Binding-site contacts:
Ligand atom C5 contacts residue VAL31 of chain 56.D at 4.2 Å (hydrophobic).
Ligand atom C7 contacts residue ASN69 of chain 56.D at 3.8 Å.
Ligand atom O1 contacts residue VAL31 of chain 56.D at 3.4 Å (h-bond).
Ligand atom O1 contacts residue MET33 of chain 56.D at 3.9 Å.
Ligand atom C1 contacts residue VAL31 of chain 56.D at 4.3 Å (hydrophobic).
Ligand atom O3 contacts residue VAL31 of chain 56.D at 3.6 Å.
Ligand atom C2 contacts residue VAL31 of chain 56.D at 4.0 Å (hydrophobic).
Ligand atom C7 contacts residue SER70 of chain 56.D at 4.4 Å.
Ligand atom O3 contacts residue NAG1 of chain 56.X at 2.6 Å (h-bond).
Ligand atom C2 contacts residue ASN69 of chain 56.D at 4.2 Å.
Ligand atom C6 contacts residue NAG1 of chain 56.X at 4.3 Å.
Ligand atom C8 contacts residue SER70 of chain 56.D at 3.7 Å.
Ligand atom O1 contacts residue ASN69 of chain 56.D at 2.1 Å (h-bond).
Ligand atom N2 contacts residue VAL31 of chain 56.D at 4.0 Å.
Ligand atom O4 contacts residue VAL31 of chain 56.D at 3.3 Å.
Ligand atom C3 contacts residue NAG1 of chain 56.X at 3.7 Å.
Ligand atom C3 contacts residue VAL31 of chain 56.D at 3.0 Å (hydrophobic).
Ligand atom C4 contacts residue NAG1 of chain 56.X at 3.2 Å.
Ligand atom O6 contacts residue NAG1 of chain 56.X at 3.0 Å.
Ligand atom C5 contacts residue ASN69 of chain 56.D at 3.7 Å.
Ligand atom O5 contacts residue MET33 of chain 56.D at 4.2 Å.
Ligand atom O5 contacts residue ASN69 of chain 56.D at 2.8 Å (h-bond).
Ligand atom O7 contacts residue ASN69 of chain 56.D at 3.8 Å.
Ligand atom C4 contacts residue VAL31 of chain 56.D at 3.8 Å (hydrophobic).
Ligand atom C6 contacts residue MET33 of chain 56.D at 3.5 Å (hydrophobic).
Ligand atom C1 contacts residue ASN69 of chain 56.D at 2.7 Å.
Ligand atom C8 contacts residue ARG57 of chain 56.D at 4.2 Å.
Ligand atom C5 contacts residue MET33 of chain 56.D at 3.7 Å (hydrophobic).
Ligand atom N2 contacts residue ASN69 of chain 56.D at 4.3 Å.
Ligand atom C8 contacts residue ASN69 of chain 56.D at 3.4 Å.
Ligand atom O1 contacts residue SER70 of chain 56.D at 4.2 Å.
Ligand atom C5 contacts residue NAG1 of chain 56.X at 4.4 Å.
Ligand atom C6 contacts residue ASN69 of chain 56.D at 4.4 Å.
Ligand atom O4 contacts residue NAG1 of chain 56.X at 3.0 Å.
Ligand atom C6 contacts residue LEU24 of chain 56.D at 4.5 Å (hydrophobic).

Sequence of chain 56.D:
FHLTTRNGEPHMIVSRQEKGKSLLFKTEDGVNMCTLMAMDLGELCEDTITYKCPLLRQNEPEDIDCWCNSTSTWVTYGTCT

A small-molecule ligand and the protein it binds are described below.
Small molecule (SMILES): CC(=O)N[C@@H]1[C@@H](O)[C@H](O)[C@@H](CO)O[C@H]1O